Binding-site contacts:
Ligand atom C4 contacts residue LEU197 of chain 1.A at 3.9 Å (hydrophobic).
Ligand atom C4 contacts residue ZN1 of chain 1.B at 4.1 Å.
Ligand atom C13 contacts residue VAL134 of chain 1.A at 3.5 Å (hydrophobic).
Ligand atom C2 contacts residue THR199 of chain 1.A at 3.5 Å.
Ligand atom O3 contacts residue GLN92 of chain 1.A at 3.9 Å.
Ligand atom C12 contacts residue VAL134 of chain 1.A at 3.9 Å (hydrophobic).
Ligand atom O2 contacts residue HIS119 of chain 1.A at 3.5 Å (h-bond).
Ligand atom C6 contacts residue VAL121 of chain 1.A at 3.9 Å (hydrophobic).
Ligand atom N1 contacts residue ZN1 of chain 1.B at 2.3 Å.
Ligand atom N1 contacts residue HIS94 of chain 1.A at 3.4 Å (h-bond).
Ligand atom O1 contacts residue LEU197 of chain 1.A at 3.3 Å.
Ligand atom N1 contacts residue HIS119 of chain 1.A at 3.6 Å.
Ligand atom S contacts residue ZN1 of chain 1.B at 3.1 Å.
Ligand atom O3 contacts residue PHE130 of chain 1.A at 3.4 Å.
Ligand atom C5 contacts residue HIS94 of chain 1.A at 3.8 Å.
Ligand atom C5 contacts residue VAL121 of chain 1.A at 3.8 Å (hydrophobic).
Ligand atom O4 contacts residue PRO201 of chain 1.A at 3.7 Å.
Ligand atom C11 contacts residue PRO201 of chain 1.A at 4.0 Å (hydrophobic).
Ligand atom O2 contacts residue ZN1 of chain 1.B at 3.0 Å.
Ligand atom O2 contacts residue TRP208 of chain 1.A at 3.9 Å.
Ligand atom O1 contacts residue TRP208 of chain 1.A at 3.5 Å.
Ligand atom C4 contacts residue HIS94 of chain 1.A at 4.0 Å.
Ligand atom C1 contacts residue LEU197 of chain 1.A at 4.0 Å (hydrophobic).
Ligand atom C2 contacts residue LEU197 of chain 1.A at 3.9 Å (hydrophobic).
Ligand atom S contacts residue HIS119 of chain 1.A at 4.0 Å.
Ligand atom N1 contacts residue HIS96 of chain 1.A at 3.6 Å (h-bond).
Ligand atom C3 contacts residue LEU197 of chain 1.A at 3.9 Å (hydrophobic).
Ligand atom S contacts residue THR198 of chain 1.A at 3.7 Å.
Ligand atom C3 contacts residue THR199 of chain 1.A at 3.5 Å.
Ligand atom C6 contacts residue GLN92 of chain 1.A at 3.7 Å.
Ligand atom O5 contacts residue VAL134 of chain 1.A at 3.2 Å.
Ligand atom O2 contacts residue VAL121 of chain 1.A at 4.0 Å.
Ligand atom C5 contacts residue LEU197 of chain 1.A at 3.9 Å (hydrophobic).
Ligand atom C6 contacts residue LEU197 of chain 1.A at 4.0 Å (hydrophobic).
Ligand atom S contacts residue HIS94 of chain 1.A at 3.9 Å.
Ligand atom O2 contacts residue HIS94 of chain 1.A at 3.5 Å.
Ligand atom O1 contacts residue THR198 of chain 1.A at 2.9 Å (h-bond).
Ligand atom O1 contacts residue SER196 of chain 1.A at 4.0 Å.
Ligand atom O2 contacts residue VAL142 of chain 1.A at 3.6 Å.
Ligand atom N1 contacts residue THR198 of chain 1.A at 2.7 Å (h-bond).

A small-molecule ligand and the protein it binds are described below.
Small molecule (SMILES): NCCOCCOCCNC(=O)c1ccc(S(N)(=O)=O)cc1

Sequence of chain 1.A:
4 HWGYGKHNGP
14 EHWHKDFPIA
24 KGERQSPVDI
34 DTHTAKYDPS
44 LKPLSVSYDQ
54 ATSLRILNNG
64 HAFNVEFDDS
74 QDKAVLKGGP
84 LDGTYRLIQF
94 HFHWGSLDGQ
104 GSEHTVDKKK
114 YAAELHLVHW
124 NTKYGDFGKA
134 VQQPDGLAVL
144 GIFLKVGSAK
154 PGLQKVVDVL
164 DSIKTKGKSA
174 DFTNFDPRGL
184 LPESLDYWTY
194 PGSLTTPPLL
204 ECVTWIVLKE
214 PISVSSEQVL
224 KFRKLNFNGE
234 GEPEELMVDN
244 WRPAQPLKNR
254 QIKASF